A protein and the small-molecule ligand that binds it are described below.
Small molecule (SMILES): CC(C)c1ccccc1O

Binding-site contacts:
Ligand atom C3 contacts residue LEU24 of chain 8.A at 4.5 Å (hydrophobic).
Ligand atom C6 contacts residue TYR28 of chain 18.A at 4.2 Å (hydrophobic).
Ligand atom C1 contacts residue IP01 of chain 8.J at 1.1 Å.
Ligand atom C4 contacts residue IP01 of chain 8.J at 0.6 Å.
Ligand atom O1 contacts residue IP01 of chain 8.J at 2.0 Å (h-bond).
Ligand atom C9 contacts residue TYR28 of chain 8.A at 3.7 Å (hydrophobic).
Ligand atom C4 contacts residue LEU24 of chain 8.A at 4.2 Å (hydrophobic).
Ligand atom C1 contacts residue SER27 of chain 18.A at 4.0 Å.
Ligand atom C6 contacts residue SER27 of chain 18.A at 3.6 Å.
Ligand atom C5 contacts residue SER27 of chain 18.A at 4.4 Å.
Ligand atom O1 contacts residue ARG59 of chain 18.A at 3.3 Å.
Ligand atom O1 contacts residue SER27 of chain 18.A at 3.8 Å.
Ligand atom O1 contacts residue ARG59 of chain 8.A at 4.0 Å.
Ligand atom C7 contacts residue IP01 of chain 8.J at 1.1 Å.
Ligand atom C5 contacts residue TYR28 of chain 18.A at 3.5 Å (hydrophobic).
Ligand atom C8 contacts residue SER27 of chain 8.A at 3.3 Å.
Ligand atom C2 contacts residue IP01 of chain 8.J at 0.2 Å.
Ligand atom C3 contacts residue LEU81 of chain 8.A at 3.5 Å (hydrophobic).
Ligand atom C8 contacts residue LEU24 of chain 8.A at 4.0 Å (hydrophobic).
Ligand atom C3 contacts residue IP01 of chain 8.J at 1.3 Å.
Ligand atom C5 contacts residue LEU24 of chain 8.A at 4.4 Å (hydrophobic).
Ligand atom C8 contacts residue TYR28 of chain 8.A at 3.8 Å (hydrophobic).
Ligand atom C5 contacts residue LEU31 of chain 18.A at 4.1 Å (hydrophobic).
Ligand atom C5 contacts residue IP01 of chain 8.J at 1.2 Å.
Ligand atom C9 contacts residue LEU81 of chain 18.A at 4.1 Å (hydrophobic).
Ligand atom C6 contacts residue IP01 of chain 8.J at 1.0 Å.
Ligand atom C4 contacts residue LEU81 of chain 8.A at 3.8 Å (hydrophobic).
Ligand atom C8 contacts residue IP01 of chain 8.J at 1.0 Å.
Ligand atom C4 contacts residue LEU81 of chain 18.A at 4.0 Å (hydrophobic).
Ligand atom C3 contacts residue LEU81 of chain 18.A at 3.8 Å (hydrophobic).
Ligand atom C9 contacts residue LEU24 of chain 18.A at 3.7 Å (hydrophobic).
Ligand atom C7 contacts residue LEU24 of chain 18.A at 4.2 Å (hydrophobic).
Ligand atom C4 contacts residue TYR28 of chain 18.A at 3.6 Å (hydrophobic).
Ligand atom C9 contacts residue IP01 of chain 8.J at 0.6 Å.

Sequence of chain 18.A:
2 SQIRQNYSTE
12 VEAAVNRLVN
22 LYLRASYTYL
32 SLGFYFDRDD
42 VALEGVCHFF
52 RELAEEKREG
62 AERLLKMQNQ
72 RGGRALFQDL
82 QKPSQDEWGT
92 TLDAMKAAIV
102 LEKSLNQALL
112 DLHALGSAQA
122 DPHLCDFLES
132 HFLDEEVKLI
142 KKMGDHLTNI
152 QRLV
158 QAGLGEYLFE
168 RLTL

Sequence of chain 8.A:
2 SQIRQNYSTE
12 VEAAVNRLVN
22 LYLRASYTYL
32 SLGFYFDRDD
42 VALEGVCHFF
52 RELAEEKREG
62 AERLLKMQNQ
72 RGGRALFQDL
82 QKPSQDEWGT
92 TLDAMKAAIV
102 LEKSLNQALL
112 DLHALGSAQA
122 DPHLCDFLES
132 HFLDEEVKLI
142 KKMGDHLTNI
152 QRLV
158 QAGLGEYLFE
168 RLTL